Sequence of chain 57.B:
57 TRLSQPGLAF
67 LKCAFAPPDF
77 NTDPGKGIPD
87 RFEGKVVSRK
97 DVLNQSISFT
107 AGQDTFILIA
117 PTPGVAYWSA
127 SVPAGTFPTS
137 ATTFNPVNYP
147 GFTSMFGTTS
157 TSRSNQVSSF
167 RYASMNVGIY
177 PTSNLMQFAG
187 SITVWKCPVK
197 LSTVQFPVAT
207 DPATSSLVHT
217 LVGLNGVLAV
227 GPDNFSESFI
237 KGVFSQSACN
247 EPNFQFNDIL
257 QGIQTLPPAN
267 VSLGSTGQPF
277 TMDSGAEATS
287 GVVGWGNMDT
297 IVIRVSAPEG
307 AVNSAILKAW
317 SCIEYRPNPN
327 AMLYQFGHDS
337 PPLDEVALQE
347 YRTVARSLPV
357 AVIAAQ

Binding-site contacts:
Ligand atom CG2 contacts residue PHE76 of chain 57.B at 3.8 Å (hydrophobic).

The small molecule below binds the protein below.
Small molecule (SMILES): CC(C)[C@H](NC(=O)[C@H](CCCN=C(N)N)NC(=O)[C@@H](N)CCC(=O)O)C(=O)N[C@H](C=O)CCCCN